Sequence of chain 1.B:
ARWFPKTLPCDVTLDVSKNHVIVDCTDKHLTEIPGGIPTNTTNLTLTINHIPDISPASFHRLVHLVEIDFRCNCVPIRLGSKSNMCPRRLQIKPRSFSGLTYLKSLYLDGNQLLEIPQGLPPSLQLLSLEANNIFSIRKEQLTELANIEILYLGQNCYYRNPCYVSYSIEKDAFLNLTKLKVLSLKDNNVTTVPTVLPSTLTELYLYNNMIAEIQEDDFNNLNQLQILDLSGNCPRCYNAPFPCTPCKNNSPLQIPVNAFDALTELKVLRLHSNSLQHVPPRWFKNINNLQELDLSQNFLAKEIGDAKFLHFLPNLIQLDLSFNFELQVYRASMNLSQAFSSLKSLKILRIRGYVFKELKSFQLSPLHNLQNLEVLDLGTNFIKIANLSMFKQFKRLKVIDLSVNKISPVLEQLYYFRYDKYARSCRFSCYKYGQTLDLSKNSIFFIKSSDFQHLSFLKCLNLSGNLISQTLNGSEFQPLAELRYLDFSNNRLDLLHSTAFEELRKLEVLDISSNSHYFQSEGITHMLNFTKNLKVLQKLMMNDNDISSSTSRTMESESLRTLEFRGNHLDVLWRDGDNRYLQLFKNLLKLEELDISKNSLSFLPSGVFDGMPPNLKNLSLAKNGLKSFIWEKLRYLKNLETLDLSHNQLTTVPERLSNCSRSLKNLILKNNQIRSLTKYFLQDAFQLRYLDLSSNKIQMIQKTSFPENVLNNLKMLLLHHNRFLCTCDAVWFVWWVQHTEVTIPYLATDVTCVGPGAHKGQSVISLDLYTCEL

Sequence of chain 1.A:
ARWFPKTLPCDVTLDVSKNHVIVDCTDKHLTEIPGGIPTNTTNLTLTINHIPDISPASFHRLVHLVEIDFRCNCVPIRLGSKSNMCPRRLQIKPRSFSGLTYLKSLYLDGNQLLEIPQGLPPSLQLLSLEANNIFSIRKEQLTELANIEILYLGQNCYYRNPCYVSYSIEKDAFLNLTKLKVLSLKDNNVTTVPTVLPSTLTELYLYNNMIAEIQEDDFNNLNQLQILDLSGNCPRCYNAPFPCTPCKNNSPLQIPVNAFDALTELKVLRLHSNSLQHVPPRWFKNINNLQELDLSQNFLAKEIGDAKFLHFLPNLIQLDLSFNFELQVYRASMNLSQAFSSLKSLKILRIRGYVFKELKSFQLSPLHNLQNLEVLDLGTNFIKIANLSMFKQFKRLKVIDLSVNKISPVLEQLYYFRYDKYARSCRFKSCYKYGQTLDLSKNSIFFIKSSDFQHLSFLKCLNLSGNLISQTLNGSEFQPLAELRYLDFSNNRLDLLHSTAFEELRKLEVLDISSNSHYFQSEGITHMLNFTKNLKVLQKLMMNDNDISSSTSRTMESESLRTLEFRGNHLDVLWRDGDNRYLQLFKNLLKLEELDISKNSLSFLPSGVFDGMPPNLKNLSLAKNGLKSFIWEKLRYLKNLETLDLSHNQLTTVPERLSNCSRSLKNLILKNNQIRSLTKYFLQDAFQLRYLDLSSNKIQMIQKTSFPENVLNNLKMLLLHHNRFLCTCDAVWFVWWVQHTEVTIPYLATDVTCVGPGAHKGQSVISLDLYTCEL

Binding-site contacts:
Ligand atom OP1 contacts residue TYR446 of chain 1.A at 2.7 Å (h-bond).
Ligand atom O2 contacts residue CYS76 of chain 1.A at 3.4 Å (h-bond).
Ligand atom O2 contacts residue GLN159 of chain 1.A at 3.1 Å (h-bond).
Ligand atom C1' contacts residue ARG445 of chain 1.A at 3.1 Å.
Ligand atom OP1 contacts residue TYR162 of chain 1.A at 2.5 Å (h-bond).
Ligand atom C4' contacts residue LEU83 of chain 1.A at 3.3 Å (hydrophobic).
Ligand atom O4 contacts residue ASP113 of chain 1.A at 3.3 Å.
Ligand atom O4' contacts residue ALA450 of chain 1.A at 3.3 Å.
Ligand atom O2' contacts residue ARG451 of chain 1.A at 2.7 Å (salt-bridge).
Ligand atom O5' contacts residue ARG614 of chain 1.B at 2.8 Å (salt-bridge).
Ligand atom O3' contacts residue ARG445 of chain 1.A at 2.7 Å (salt-bridge).
Ligand atom O3' contacts residue GLN159 of chain 1.A at 3.4 Å (h-bond).
Ligand atom OP2 contacts residue ARG614 of chain 1.B at 3.3 Å (salt-bridge).
Ligand atom C2' contacts residue ARG614 of chain 1.B at 3.5 Å.
Ligand atom O3' contacts residue TYR162 of chain 1.A at 3.3 Å (h-bond).
Ligand atom O4' contacts residue GLY84 of chain 1.A at 3.4 Å.
Ligand atom O2' contacts residue GLN159 of chain 1.A at 3.0 Å (h-bond).
Ligand atom OP2 contacts residue ARG614 of chain 1.B at 3.3 Å (salt-bridge).
Ligand atom O5' contacts residue ARG614 of chain 1.B at 3.4 Å (salt-bridge).
Ligand atom OP2 contacts residue ARG164 of chain 1.A at 2.7 Å (salt-bridge).
Ligand atom N3 contacts residue GLU134 of chain 1.A at 3.1 Å (salt-bridge).
Ligand atom C2' contacts residue ARG451 of chain 1.A at 3.0 Å.
Ligand atom C4 contacts residue SER452 of chain 1.A at 3.5 Å.
Ligand atom O4 contacts residue HIS54 of chain 1.A at 2.8 Å (h-bond).
Ligand atom OP1 contacts residue ASP447 of chain 1.A at 2.8 Å (salt-bridge).
Ligand atom O3' contacts residue CYS453 of chain 1.A at 3.4 Å (h-bond).
Ligand atom O2 contacts residue GLU134 of chain 1.A at 3.5 Å (salt-bridge).
Ligand atom OP2 contacts residue CYS453 of chain 1.A at 2.9 Å (h-bond).
Ligand atom O2' contacts residue CYS453 of chain 1.A at 3.4 Å.
Ligand atom O4 contacts residue ARG75 of chain 1.A at 3.1 Å (salt-bridge).
Ligand atom OP2 contacts residue SER452 of chain 1.A at 3.4 Å.
Ligand atom OP1 contacts residue ARG445 of chain 1.A at 3.1 Å.
Ligand atom C5 contacts residue SER85 of chain 1.A at 3.4 Å.
Ligand atom O4 contacts residue ARG451 of chain 1.A at 2.9 Å (salt-bridge).
Ligand atom O4' contacts residue ARG445 of chain 1.A at 3.5 Å (salt-bridge).
Ligand atom O2 contacts residue VAL79 of chain 1.A at 3.2 Å.
Ligand atom OP1 contacts residue ARG164 of chain 1.A at 3.4 Å (salt-bridge).
Ligand atom N1 contacts residue ARG451 of chain 1.A at 3.5 Å (salt-bridge).
Ligand atom C3' contacts residue ARG614 of chain 1.B at 3.4 Å.
Ligand atom N4 contacts residue SER452 of chain 1.A at 3.0 Å.

A protein and the small-molecule ligand that binds it are described below.
Small molecule (SMILES): Nc1ccn([C@@H]2O[C@H](CO[P](=O)(O)O[C@H]3[C@@H](O)[C@H](n4ccc(=O)[nH]c4=O)O[C@@H]3CO[P](=O)(O)O[C@H]3[C@@H](O)[C@H](n4ccc(=O)[nH]c4=O)O[C@@H]3COP(=O)=O)[C@@H](OP(=O)(O)O)[C@H]2O)c(=O)n1